A small-molecule ligand and the protein it binds are described below.
Small molecule (SMILES): Cn1cc(-c2ccc(C(=O)O)c(C=CC(=O)c3c(F)cc(-c4cn[nH]c4)cc3F)c2)cn1

Binding-site contacts:
Ligand atom C04 contacts residue LEU226 of chain 1.A at 4.0 Å (hydrophobic).
Ligand atom O18 contacts residue HIS191 of chain 1.A at 4.1 Å.
Ligand atom C12 contacts residue PHE209 of chain 1.A at 4.2 Å (hydrophobic).
Ligand atom C13 contacts residue ARG239 of chain 1.A at 3.6 Å.
Ligand atom C10 contacts residue HIS191 of chain 1.A at 4.0 Å.
Ligand atom C07 contacts residue HIS191 of chain 1.A at 3.5 Å.
Ligand atom O17 contacts residue ARG239 of chain 1.A at 2.9 Å (salt-bridge).
Ligand atom C08 contacts residue HIS191 of chain 1.A at 3.6 Å.
Ligand atom N31 contacts residue ASP240 of chain 1.A at 2.9 Å (salt-bridge).
Ligand atom C32 contacts residue ASP240 of chain 1.A at 4.2 Å.
Ligand atom C16 contacts residue CYS189 of chain 1.A at 4.0 Å (hydrophobic).
Ligand atom C29 contacts residue ARG239 of chain 1.A at 3.2 Å.
Ligand atom N31 contacts residue ARG239 of chain 1.A at 3.4 Å (salt-bridge).
Ligand atom N02 contacts residue HIS191 of chain 1.A at 4.0 Å.
Ligand atom C22 contacts residue GLY188 of chain 1.A at 4.1 Å.
Ligand atom F26 contacts residue CYS189 of chain 1.A at 3.6 Å.
Ligand atom C22 contacts residue ARG239 of chain 1.A at 3.7 Å.
Ligand atom C13 contacts residue MET190 of chain 1.A at 3.9 Å (hydrophobic).
Ligand atom C05 contacts residue HIS191 of chain 1.A at 3.8 Å.
Ligand atom C11 contacts residue HIS191 of chain 1.A at 3.9 Å.
Ligand atom C08 contacts residue CYS189 of chain 1.A at 3.1 Å (hydrophobic).
Ligand atom N30 contacts residue ARG239 of chain 1.A at 3.7 Å.
Ligand atom N30 contacts residue ASP240 of chain 1.A at 3.3 Å (salt-bridge).
Ligand atom C09 contacts residue CYS189 of chain 1.A at 2.5 Å (hydrophobic).
Ligand atom C28 contacts residue ARG239 of chain 1.A at 3.3 Å.
Ligand atom C32 contacts residue ARG239 of chain 1.A at 3.4 Å.
Ligand atom C01 contacts residue HIS191 of chain 1.A at 3.5 Å.
Ligand atom C11 contacts residue PHE209 of chain 1.A at 4.0 Å (hydrophobic).
Ligand atom C12 contacts residue HIS191 of chain 1.A at 3.6 Å.
Ligand atom O18 contacts residue MET190 of chain 1.A at 2.9 Å (h-bond).
Ligand atom C23 contacts residue ARG239 of chain 1.A at 3.7 Å.
Ligand atom C13 contacts residue CYS189 of chain 1.A at 3.8 Å (hydrophobic).
Ligand atom O18 contacts residue CYS189 of chain 1.A at 3.3 Å (h-bond).
Ligand atom C09 contacts residue HIS191 of chain 1.A at 3.9 Å.
Ligand atom C24 contacts residue ARG239 of chain 1.A at 4.0 Å.
Ligand atom C14 contacts residue CYS189 of chain 1.A at 1.8 Å (hydrophobic).
Ligand atom C10 contacts residue CYS189 of chain 1.A at 3.4 Å (hydrophobic).
Ligand atom O17 contacts residue PHE236 of chain 1.A at 3.4 Å.
Ligand atom O18 contacts residue ARG239 of chain 1.A at 2.9 Å (salt-bridge).
Ligand atom C15 contacts residue CYS189 of chain 1.A at 2.7 Å (hydrophobic).

Sequence of chain 1.A:
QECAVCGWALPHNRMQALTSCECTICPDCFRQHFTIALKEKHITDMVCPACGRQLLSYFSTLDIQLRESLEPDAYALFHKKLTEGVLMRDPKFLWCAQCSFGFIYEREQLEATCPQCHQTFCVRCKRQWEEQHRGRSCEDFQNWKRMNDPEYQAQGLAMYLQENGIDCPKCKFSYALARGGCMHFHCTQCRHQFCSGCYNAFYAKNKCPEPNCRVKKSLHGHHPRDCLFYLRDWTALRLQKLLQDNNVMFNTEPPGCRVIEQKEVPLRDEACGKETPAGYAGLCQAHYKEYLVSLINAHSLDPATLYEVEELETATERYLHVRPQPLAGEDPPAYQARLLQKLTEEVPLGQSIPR